Binding-site contacts:
Ligand atom OAD contacts residue PRO49 of chain 1.F at 3.6 Å.
Ligand atom CD2 contacts residue HIS65 of chain 1.F at 3.6 Å.
Ligand atom CA contacts residue TYR48 of chain 1.F at 3.7 Å (hydrophobic).
Ligand atom CAY contacts residue TYR48 of chain 1.F at 3.6 Å (hydrophobic).
Ligand atom CB contacts residue TYR48 of chain 1.F at 3.5 Å (hydrophobic).
Ligand atom CD2 contacts residue TRP38 of chain 1.F at 3.4 Å (hydrophobic).
Ligand atom OD1 contacts residue TYR62 of chain 1.F at 3.8 Å.
Ligand atom CG contacts residue TRP67 of chain 1.F at 3.6 Å (hydrophobic).
Ligand atom CG contacts residue TYR48 of chain 1.F at 3.9 Å (hydrophobic).
Ligand atom OAD contacts residue ARG57 of chain 1.F at 2.9 Å (salt-bridge).
Ligand atom OAS contacts residue ARG57 of chain 1.F at 3.5 Å (salt-bridge).
Ligand atom N contacts residue TYR48 of chain 1.F at 3.6 Å (h-bond).
Ligand atom O contacts residue TYR48 of chain 1.F at 2.6 Å (h-bond).
Ligand atom CG contacts residue SER61 of chain 1.F at 3.6 Å.
Ligand atom NBB contacts residue ARG57 of chain 1.F at 3.7 Å.
Ligand atom OAT contacts residue TYR62 of chain 1.F at 3.7 Å.
Ligand atom OD1 contacts residue SER61 of chain 1.F at 2.6 Å (h-bond).
Ligand atom CG contacts residue HIS65 of chain 1.F at 3.5 Å.
Ligand atom OAS contacts residue PRO49 of chain 1.F at 3.5 Å.
Ligand atom CAE contacts residue TYR48 of chain 1.F at 3.6 Å (hydrophobic).
Ligand atom CB contacts residue HIS60 of chain 1.F at 3.2 Å.
Ligand atom NAR contacts residue HIS60 of chain 1.F at 3.0 Å (h-bond).
Ligand atom CD2 contacts residue TYR48 of chain 1.F at 3.6 Å (hydrophobic).
Ligand atom CAG contacts residue ILE59 of chain 1.F at 3.5 Å (hydrophobic).
Ligand atom CA contacts residue HIS60 of chain 1.F at 3.1 Å.
Ligand atom NAQ contacts residue HIS65 of chain 1.F at 3.6 Å.
Ligand atom NAQ contacts residue TYR62 of chain 1.F at 3.6 Å.
Ligand atom CAW contacts residue TYR62 of chain 1.F at 3.7 Å (hydrophobic).
Ligand atom CB contacts residue TRP67 of chain 1.F at 3.5 Å (hydrophobic).
Ligand atom CAG contacts residue TYR48 of chain 1.F at 3.5 Å (hydrophobic).
Ligand atom CG contacts residue TRP38 of chain 1.F at 3.8 Å (hydrophobic).
Ligand atom NBB contacts residue PRO49 of chain 1.F at 3.5 Å.
Ligand atom NAQ contacts residue PHE41 of chain 1.F at 3.5 Å.
Ligand atom OAT contacts residue HIS65 of chain 1.F at 3.0 Å.
Ligand atom C contacts residue HIS60 of chain 1.F at 3.5 Å.
Ligand atom OAD contacts residue ILE59 of chain 1.F at 3.3 Å.
Ligand atom OAT contacts residue PHE41 of chain 1.F at 3.4 Å.
Ligand atom C contacts residue TYR48 of chain 1.F at 3.4 Å (hydrophobic).
Ligand atom NBB contacts residue ILE59 of chain 1.F at 3.8 Å.
Ligand atom OD1 contacts residue HIS65 of chain 1.F at 2.5 Å (h-bond).

Sequence of chain 1.F:
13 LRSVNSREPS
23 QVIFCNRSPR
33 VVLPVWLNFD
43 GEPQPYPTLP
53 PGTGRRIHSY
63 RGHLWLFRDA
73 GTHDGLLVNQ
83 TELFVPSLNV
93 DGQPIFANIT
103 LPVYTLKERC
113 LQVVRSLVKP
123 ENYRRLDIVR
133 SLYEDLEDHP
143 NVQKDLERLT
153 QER

A small-molecule ligand and the protein it binds are described below.
Small molecule (SMILES): Cc1cc(CC(=O)N2C[C@H](O)C[C@H]2C(=O)NCc2ccc(N(O)O)cc2)on1